Binding-site contacts:
Ligand atom C3' contacts residue LEU24 of chain 1.A at 3.7 Å (hydrophobic).
Ligand atom C25 contacts residue ARG74 of chain 1.A at 3.7 Å.
Ligand atom O26 contacts residue ARG74 of chain 1.A at 3.7 Å.
Ligand atom C10 contacts residue GLU31 of chain 1.A at 3.7 Å.
Ligand atom N15 contacts residue PHE35 of chain 1.A at 3.5 Å.
Ligand atom C2' contacts residue LEU24 of chain 1.A at 3.7 Å (hydrophobic).
Ligand atom C32 contacts residue ILE32 of chain 1.A at 3.1 Å (hydrophobic).
Ligand atom C29 contacts residue PRO65 of chain 1.A at 2.9 Å (hydrophobic).
Ligand atom N20 contacts residue ILE122 of chain 1.A at 3.6 Å (h-bond).
Ligand atom C20 contacts residue GLU31 of chain 1.A at 3.3 Å.
Ligand atom N17 contacts residue PHE35 of chain 1.A at 3.7 Å.
Ligand atom N20 contacts residue TYR128 of chain 1.A at 3.4 Å (h-bond).
Ligand atom N22 contacts residue GLU31 of chain 1.A at 2.9 Å (salt-bridge).
Ligand atom C29 contacts residue PHE68 of chain 1.A at 3.7 Å (hydrophobic).
Ligand atom C3' contacts residue NDP1 of chain 1.B at 3.0 Å.
Ligand atom C15 contacts residue NDP1 of chain 1.B at 3.1 Å.
Ligand atom C30 contacts residue PRO65 of chain 1.A at 3.4 Å (hydrophobic).
Ligand atom C4' contacts residue NDP1 of chain 1.B at 2.7 Å.
Ligand atom C11 contacts residue GLU31 of chain 1.A at 3.6 Å.
Ligand atom C14 contacts residue GLU31 of chain 1.A at 3.6 Å.
Ligand atom O26 contacts residue PHE35 of chain 1.A at 3.2 Å.
Ligand atom C14 contacts residue PHE35 of chain 1.A at 3.7 Å (hydrophobic).
Ligand atom C11 contacts residue LEU24 of chain 1.A at 3.5 Å (hydrophobic).
Ligand atom N17 contacts residue GLU31 of chain 1.A at 2.8 Å (salt-bridge).
Ligand atom N20 contacts residue ILE9 of chain 1.A at 3.2 Å (h-bond).
Ligand atom C25 contacts residue LYS36 of chain 1.A at 3.6 Å.
Ligand atom N15 contacts residue NDP1 of chain 1.B at 3.6 Å.
Ligand atom CL8 contacts residue NDP1 of chain 1.B at 3.6 Å.
Ligand atom CL8 contacts residue SER63 of chain 1.A at 2.7 Å.
Ligand atom C19 contacts residue PRO65 of chain 1.A at 3.4 Å (hydrophobic).
Ligand atom C9' contacts residue NDP1 of chain 1.B at 3.4 Å.
Ligand atom N20 contacts residue NDP1 of chain 1.B at 3.1 Å (h-bond).
Ligand atom C15 contacts residue PHE35 of chain 1.A at 3.5 Å (hydrophobic).
Ligand atom C11 contacts residue ILE32 of chain 1.A at 3.1 Å (hydrophobic).
Ligand atom C30 contacts residue PHE68 of chain 1.A at 3.2 Å (hydrophobic).
Ligand atom C5' contacts residue NDP1 of chain 1.B at 3.7 Å.
Ligand atom C20 contacts residue LEU24 of chain 1.A at 3.1 Å (hydrophobic).
Ligand atom C22 contacts residue ILE32 of chain 1.A at 3.7 Å (hydrophobic).
Ligand atom C28 contacts residue ILE32 of chain 1.A at 3.3 Å (hydrophobic).
Ligand atom C9' contacts residue PHE35 of chain 1.A at 3.6 Å (hydrophobic).

This protein binds this small molecule.
Small molecule (SMILES): CCc1nc(N)nc(N)c1-c1ccc(Cl)c(N=NN(CCOC(C)=O)Cc2ccccc2)c1

Sequence of chain 1.A:
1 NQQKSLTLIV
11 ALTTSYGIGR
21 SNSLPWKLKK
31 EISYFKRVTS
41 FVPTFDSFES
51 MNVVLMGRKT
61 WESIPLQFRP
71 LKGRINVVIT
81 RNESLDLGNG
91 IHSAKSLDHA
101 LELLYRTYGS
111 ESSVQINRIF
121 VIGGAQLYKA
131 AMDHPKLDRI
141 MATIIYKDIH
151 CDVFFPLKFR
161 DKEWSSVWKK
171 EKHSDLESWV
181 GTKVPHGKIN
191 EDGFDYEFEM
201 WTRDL